Sequence of chain 1.A:
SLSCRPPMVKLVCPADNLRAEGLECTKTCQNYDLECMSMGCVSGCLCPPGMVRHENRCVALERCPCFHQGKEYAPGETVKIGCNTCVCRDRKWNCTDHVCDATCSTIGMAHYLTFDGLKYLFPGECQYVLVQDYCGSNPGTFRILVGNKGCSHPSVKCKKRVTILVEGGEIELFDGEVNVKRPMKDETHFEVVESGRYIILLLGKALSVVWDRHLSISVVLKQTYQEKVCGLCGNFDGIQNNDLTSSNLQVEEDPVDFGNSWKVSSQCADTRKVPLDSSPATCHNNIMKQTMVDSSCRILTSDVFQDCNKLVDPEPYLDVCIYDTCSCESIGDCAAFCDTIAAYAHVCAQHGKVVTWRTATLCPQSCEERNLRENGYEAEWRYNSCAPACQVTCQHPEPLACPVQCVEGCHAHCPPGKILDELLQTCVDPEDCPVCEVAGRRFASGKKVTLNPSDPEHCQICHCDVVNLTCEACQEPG

The small molecule below binds the protein below.
Small molecule (SMILES): CC(=O)N[C@@H]1[C@@H](O)[C@H](O)[C@@H](CO)O[C@H]1O

Binding-site contacts:
Ligand atom O6 contacts residue THR470 of chain 1.A at 3.9 Å.
Ligand atom C7 contacts residue ASN468 of chain 1.A at 3.2 Å.
Ligand atom C2 contacts residue ASN468 of chain 1.A at 2.4 Å.
Ligand atom N2 contacts residue ASN468 of chain 1.A at 2.9 Å (h-bond).
Ligand atom C1 contacts residue ASN468 of chain 1.A at 1.4 Å.
Ligand atom C4 contacts residue ASN468 of chain 1.A at 4.2 Å.
Ligand atom C8 contacts residue ASN468 of chain 1.A at 4.4 Å.
Ligand atom C5 contacts residue ASN468 of chain 1.A at 3.7 Å.
Ligand atom O7 contacts residue ASN468 of chain 1.A at 3.2 Å (h-bond).
Ligand atom C3 contacts residue ASN468 of chain 1.A at 3.8 Å.
Ligand atom O5 contacts residue ASN468 of chain 1.A at 2.4 Å (h-bond).